Sequence of chain 1.R:
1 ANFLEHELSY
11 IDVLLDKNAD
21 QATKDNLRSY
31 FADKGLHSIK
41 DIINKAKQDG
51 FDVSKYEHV

Binding-site contacts:
Ligand atom C7 contacts residue VAL87 of chain 1.P at 4.1 Å (hydrophobic).
Ligand atom C3 contacts residue GLN89 of chain 1.P at 4.1 Å.
Ligand atom C6 contacts residue ASN80 of chain 1.P at 3.8 Å.
Ligand atom C8 contacts residue VAL87 of chain 1.P at 4.3 Å (hydrophobic).
Ligand atom O5 contacts residue LEU84 of chain 1.P at 3.8 Å.
Ligand atom O5 contacts residue ASN80 of chain 1.P at 3.2 Å (h-bond).
Ligand atom C4 contacts residue ASN77 of chain 1.P at 4.2 Å.
Ligand atom C7 contacts residue ASN77 of chain 1.P at 3.2 Å.
Ligand atom O7 contacts residue GLN89 of chain 1.P at 3.2 Å (h-bond).
Ligand atom O5 contacts residue ASN77 of chain 1.P at 2.4 Å (h-bond).
Ligand atom C7 contacts residue GLN89 of chain 1.P at 3.1 Å.
Ligand atom C8 contacts residue HIS6 of chain 1.R at 3.9 Å.
Ligand atom C8 contacts residue SER9 of chain 1.R at 3.8 Å.
Ligand atom O3 contacts residue GLN89 of chain 1.P at 3.0 Å (h-bond).
Ligand atom O5 contacts residue SER79 of chain 1.P at 4.5 Å.
Ligand atom C6 contacts residue GLN92 of chain 1.P at 3.2 Å.
Ligand atom N2 contacts residue ASN77 of chain 1.P at 2.7 Å (h-bond).
Ligand atom C2 contacts residue GLN89 of chain 1.P at 4.1 Å.
Ligand atom N2 contacts residue GLN89 of chain 1.P at 3.5 Å (h-bond).
Ligand atom C2 contacts residue SER79 of chain 1.P at 4.3 Å.
Ligand atom C2 contacts residue ASN77 of chain 1.P at 2.3 Å.
Ligand atom C8 contacts residue ASN77 of chain 1.P at 4.2 Å.
Ligand atom O6 contacts residue GLN89 of chain 1.P at 3.2 Å (h-bond).
Ligand atom O7 contacts residue ASN77 of chain 1.P at 3.4 Å (h-bond).
Ligand atom C5 contacts residue ASN80 of chain 1.P at 3.6 Å.
Ligand atom C8 contacts residue ALA86 of chain 1.P at 4.2 Å (hydrophobic).
Ligand atom C1 contacts residue ASN80 of chain 1.P at 3.6 Å.
Ligand atom C1 contacts residue SER79 of chain 1.P at 3.5 Å.
Ligand atom C6 contacts residue GLN89 of chain 1.P at 4.3 Å.
Ligand atom C3 contacts residue ASN77 of chain 1.P at 3.7 Å.
Ligand atom O6 contacts residue GLN92 of chain 1.P at 3.9 Å.
Ligand atom O6 contacts residue LEU84 of chain 1.P at 3.7 Å.
Ligand atom O7 contacts residue ALA86 of chain 1.P at 3.6 Å.
Ligand atom O7 contacts residue VAL87 of chain 1.P at 3.1 Å (h-bond).
Ligand atom N2 contacts residue SER79 of chain 1.P at 4.1 Å.
Ligand atom C7 contacts residue ALA86 of chain 1.P at 4.3 Å (hydrophobic).
Ligand atom C8 contacts residue GLN89 of chain 1.P at 3.4 Å.
Ligand atom C8 contacts residue TYR10 of chain 1.R at 3.9 Å (hydrophobic).
Ligand atom C5 contacts residue ASN77 of chain 1.P at 3.6 Å.
Ligand atom C1 contacts residue ASN77 of chain 1.P at 1.4 Å.

Sequence of chain 1.P:
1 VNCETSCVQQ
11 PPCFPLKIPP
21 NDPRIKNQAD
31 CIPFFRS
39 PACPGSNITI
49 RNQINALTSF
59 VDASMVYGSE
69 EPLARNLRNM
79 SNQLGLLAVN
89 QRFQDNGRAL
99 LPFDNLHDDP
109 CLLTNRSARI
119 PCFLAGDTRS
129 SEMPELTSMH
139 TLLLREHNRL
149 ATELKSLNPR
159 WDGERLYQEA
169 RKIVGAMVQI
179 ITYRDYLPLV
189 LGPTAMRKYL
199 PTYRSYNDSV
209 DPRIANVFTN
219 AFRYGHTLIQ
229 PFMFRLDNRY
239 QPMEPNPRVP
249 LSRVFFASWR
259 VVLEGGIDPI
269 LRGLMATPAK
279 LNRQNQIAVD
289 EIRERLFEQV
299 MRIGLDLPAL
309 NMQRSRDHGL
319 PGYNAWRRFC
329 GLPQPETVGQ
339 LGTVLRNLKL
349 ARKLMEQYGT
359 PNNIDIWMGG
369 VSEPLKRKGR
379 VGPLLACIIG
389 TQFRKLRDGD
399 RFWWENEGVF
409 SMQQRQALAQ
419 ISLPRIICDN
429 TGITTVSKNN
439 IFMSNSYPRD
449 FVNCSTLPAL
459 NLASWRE

A small-molecule ligand and the protein it binds are described below.
Small molecule (SMILES): CC(=O)N[C@H]1[C@H](O[C@H]2[C@H](O)[C@@H](NC(C)=O)CO[C@@H]2CO)O[C@H](CO)[C@@H](O[C@@H]2O[C@H](CO)[C@@H](O)[C@H](O)[C@@H]2O)[C@@H]1O